Sequence of chain 1.A:
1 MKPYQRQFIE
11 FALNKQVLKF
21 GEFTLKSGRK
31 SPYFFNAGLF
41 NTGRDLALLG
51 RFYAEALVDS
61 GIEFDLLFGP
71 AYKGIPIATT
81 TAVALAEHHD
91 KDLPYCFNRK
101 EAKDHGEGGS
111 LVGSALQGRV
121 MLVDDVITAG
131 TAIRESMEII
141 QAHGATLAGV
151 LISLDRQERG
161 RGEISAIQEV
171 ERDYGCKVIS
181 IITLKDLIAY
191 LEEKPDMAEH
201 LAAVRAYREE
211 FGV

Sequence of chain 1.B:
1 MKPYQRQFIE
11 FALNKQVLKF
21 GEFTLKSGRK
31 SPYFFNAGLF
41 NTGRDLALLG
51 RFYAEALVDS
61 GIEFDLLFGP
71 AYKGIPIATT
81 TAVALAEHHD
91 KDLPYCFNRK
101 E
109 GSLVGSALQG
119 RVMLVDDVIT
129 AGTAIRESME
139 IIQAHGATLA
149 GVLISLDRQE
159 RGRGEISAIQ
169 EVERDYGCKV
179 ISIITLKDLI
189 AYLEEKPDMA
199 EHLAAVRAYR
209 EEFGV

The protein below binds the small molecule below.
Small molecule (SMILES): O=P(O)(O)OC[C@H]1O[C@H](O[P](=O)(O)OP(=O)(O)O)[C@H](O)[C@@H]1O

Binding-site contacts:
Ligand atom O4 contacts residue LYS26 of chain 1.B at 3.2 Å.
Ligand atom O2P contacts residue ALA132 of chain 1.B at 2.5 Å (h-bond).
Ligand atom O1A contacts residue LYS26 of chain 1.B at 3.2 Å (salt-bridge).
Ligand atom O1P contacts residue THR128 of chain 1.B at 2.9 Å (h-bond).
Ligand atom O2B contacts residue LYS100 of chain 1.B at 2.8 Å (salt-bridge).
Ligand atom PA contacts residue MG1 of chain 1.D at 3.4 Å.
Ligand atom C2 contacts residue MG1 of chain 1.D at 3.3 Å.
Ligand atom O1A contacts residue MG1 of chain 1.D at 3.5 Å.
Ligand atom O3 contacts residue ASP124 of chain 1.B at 2.7 Å (salt-bridge).
Ligand atom O2A contacts residue LYS103 of chain 1.A at 3.4 Å.
Ligand atom O2P contacts residue LYS26 of chain 1.B at 3.4 Å.
Ligand atom O1A contacts residue LYS100 of chain 1.B at 3.0 Å (salt-bridge).
Ligand atom C1 contacts residue MG1 of chain 1.D at 3.5 Å.
Ligand atom C3 contacts residue ASP125 of chain 1.B at 3.3 Å.
Ligand atom O2 contacts residue MG1 of chain 1.D at 2.5 Å.
Ligand atom O2P contacts residue THR131 of chain 1.B at 3.0 Å (h-bond).
Ligand atom O3A contacts residue LYS103 of chain 1.A at 2.8 Å (salt-bridge).
Ligand atom O5 contacts residue ORO1 of chain 1.E at 3.3 Å (h-bond).
Ligand atom O1B contacts residue LYS73 of chain 1.B at 3.4 Å.
Ligand atom O1P contacts residue GLY130 of chain 1.B at 2.8 Å (h-bond).
Ligand atom O3P contacts residue THR131 of chain 1.B at 2.8 Å (h-bond).
Ligand atom O1 contacts residue MG1 of chain 1.D at 2.5 Å.
Ligand atom O3B contacts residue MG1 of chain 1.D at 2.4 Å.
Ligand atom P contacts residue THR131 of chain 1.B at 3.5 Å.
Ligand atom O4 contacts residue ORO1 of chain 1.E at 3.5 Å (h-bond).
Ligand atom O3 contacts residue ALA132 of chain 1.B at 3.3 Å.
Ligand atom O3 contacts residue MG1 of chain 1.D at 2.6 Å.
Ligand atom C2 contacts residue ASP125 of chain 1.B at 3.1 Å.
Ligand atom O3P contacts residue GLY130 of chain 1.B at 3.4 Å (h-bond).
Ligand atom O3A contacts residue MG1 of chain 1.D at 3.5 Å.
Ligand atom O1P contacts residue ALA129 of chain 1.B at 3.3 Å (h-bond).
Ligand atom O2B contacts residue ARG99 of chain 1.A at 3.0 Å (salt-bridge).
Ligand atom O3P contacts residue ALA129 of chain 1.B at 3.0 Å (h-bond).
Ligand atom O1B contacts residue LYS103 of chain 1.A at 3.1 Å (salt-bridge).
Ligand atom O3B contacts residue LYS73 of chain 1.B at 3.3 Å (salt-bridge).
Ligand atom PB contacts residue MG1 of chain 1.D at 3.5 Å.
Ligand atom O2 contacts residue ASP125 of chain 1.B at 2.8 Å (salt-bridge).
Ligand atom O3B contacts residue TYR72 of chain 1.B at 3.0 Å (h-bond).
Ligand atom O2A contacts residue HIS105 of chain 1.A at 2.6 Å (h-bond).
Ligand atom O1B contacts residue ARG99 of chain 1.A at 2.6 Å (salt-bridge).